The small molecule below binds the protein below.
Small molecule (SMILES): CC(=O)N[C@@H]1[C@@H](O)[C@H](O)[C@@H](CO)O[C@H]1O

Sequence of chain 45.A:
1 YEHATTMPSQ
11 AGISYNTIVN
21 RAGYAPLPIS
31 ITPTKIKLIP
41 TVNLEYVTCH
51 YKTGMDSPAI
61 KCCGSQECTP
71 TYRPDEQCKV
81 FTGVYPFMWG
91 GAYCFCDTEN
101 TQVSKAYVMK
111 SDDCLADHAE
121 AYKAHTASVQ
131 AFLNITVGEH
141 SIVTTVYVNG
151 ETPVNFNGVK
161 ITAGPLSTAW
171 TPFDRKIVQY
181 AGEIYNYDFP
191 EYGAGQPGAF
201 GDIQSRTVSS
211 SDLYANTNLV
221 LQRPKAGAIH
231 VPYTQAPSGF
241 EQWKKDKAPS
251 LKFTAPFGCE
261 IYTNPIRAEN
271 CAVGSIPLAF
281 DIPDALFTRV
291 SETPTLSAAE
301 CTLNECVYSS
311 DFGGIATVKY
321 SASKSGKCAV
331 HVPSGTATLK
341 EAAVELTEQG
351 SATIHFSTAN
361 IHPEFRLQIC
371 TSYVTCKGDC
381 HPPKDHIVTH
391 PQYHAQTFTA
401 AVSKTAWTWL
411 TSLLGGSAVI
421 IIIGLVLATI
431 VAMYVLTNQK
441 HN

Binding-site contacts:
Ligand atom C8 contacts residue GLU305 of chain 45.A at 4.5 Å.
Ligand atom C7 contacts residue GLU305 of chain 45.A at 3.6 Å.
Ligand atom C6 contacts residue SER284 of chain 46.B at 3.4 Å.
Ligand atom O5 contacts residue SER284 of chain 46.B at 4.2 Å.
Ligand atom O6 contacts residue SER284 of chain 46.B at 2.4 Å (h-bond).
Ligand atom O7 contacts residue GLU305 of chain 45.A at 2.4 Å (salt-bridge).
Ligand atom N2 contacts residue GLU305 of chain 45.A at 4.4 Å.
Ligand atom O6 contacts residue ASN318 of chain 46.B at 2.9 Å (h-bond).
Ligand atom C5 contacts residue SER284 of chain 46.B at 4.5 Å.
Ligand atom C6 contacts residue ASN318 of chain 46.B at 3.2 Å.

Sequence of chain 46.B:
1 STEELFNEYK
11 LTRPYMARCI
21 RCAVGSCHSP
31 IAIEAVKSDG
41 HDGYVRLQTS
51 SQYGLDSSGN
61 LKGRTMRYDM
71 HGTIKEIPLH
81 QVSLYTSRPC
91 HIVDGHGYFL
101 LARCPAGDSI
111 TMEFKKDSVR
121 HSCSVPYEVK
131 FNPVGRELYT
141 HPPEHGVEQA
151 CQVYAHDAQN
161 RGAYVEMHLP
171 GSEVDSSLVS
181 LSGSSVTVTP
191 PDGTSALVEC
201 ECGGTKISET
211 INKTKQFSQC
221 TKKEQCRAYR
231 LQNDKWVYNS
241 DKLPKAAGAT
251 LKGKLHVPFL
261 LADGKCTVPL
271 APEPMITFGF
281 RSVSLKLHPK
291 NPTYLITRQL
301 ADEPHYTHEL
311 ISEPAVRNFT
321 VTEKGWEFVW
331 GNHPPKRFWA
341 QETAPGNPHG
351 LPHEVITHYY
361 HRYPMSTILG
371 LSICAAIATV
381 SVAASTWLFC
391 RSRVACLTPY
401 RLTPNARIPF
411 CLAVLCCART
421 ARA